Sequence of chain 1.A:
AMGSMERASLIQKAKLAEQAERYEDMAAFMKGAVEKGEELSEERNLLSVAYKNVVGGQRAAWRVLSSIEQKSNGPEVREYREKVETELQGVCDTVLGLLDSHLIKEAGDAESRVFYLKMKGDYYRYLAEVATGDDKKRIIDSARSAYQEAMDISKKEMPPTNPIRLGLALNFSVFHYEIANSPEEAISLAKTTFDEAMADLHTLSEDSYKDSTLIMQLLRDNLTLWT

Binding-site contacts:
Ligand atom C contacts residue ASN180 of chain 1.A at 3.5 Å.
Ligand atom O contacts residue LEU179 of chain 1.A at 3.5 Å.
Ligand atom CG contacts residue UPQ1 of chain 1.C at 3.8 Å.
Ligand atom CZ3 contacts residue UPQ1 of chain 1.C at 3.7 Å.
Ligand atom CD contacts residue GLU187 of chain 1.A at 3.0 Å.
Ligand atom P contacts residue TYR135 of chain 1.A at 3.8 Å.
Ligand atom CE3 contacts residue UPQ1 of chain 1.C at 3.8 Å.
Ligand atom O1P contacts residue ARG134 of chain 1.A at 2.9 Å (salt-bridge).
Ligand atom O1P contacts residue ARG61 of chain 1.A at 2.9 Å (salt-bridge).
Ligand atom N contacts residue ASN231 of chain 1.A at 2.8 Å (h-bond).
Ligand atom C contacts residue LEU179 of chain 1.A at 3.6 Å (hydrophobic).
Ligand atom CA contacts residue ASN180 of chain 1.A at 3.8 Å.
Ligand atom O3P contacts residue ARG134 of chain 1.A at 2.8 Å (salt-bridge).
Ligand atom CA contacts residue ASN231 of chain 1.A at 3.7 Å.
Ligand atom CA contacts residue ASN231 of chain 1.A at 3.5 Å.
Ligand atom CD1 contacts residue UPQ1 of chain 1.C at 3.7 Å.
Ligand atom CB contacts residue TRP235 of chain 1.A at 3.7 Å (hydrophobic).
Ligand atom CZ2 contacts residue UPQ1 of chain 1.C at 3.3 Å.
Ligand atom O3P contacts residue TYR135 of chain 1.A at 2.6 Å (h-bond).
Ligand atom CB contacts residue ASN180 of chain 1.A at 3.7 Å.
Ligand atom CB contacts residue ASN231 of chain 1.A at 3.5 Å.
Ligand atom CE2 contacts residue UPQ1 of chain 1.C at 3.5 Å.
Ligand atom N contacts residue LEU179 of chain 1.A at 3.4 Å.
Ligand atom CA contacts residue ASN180 of chain 1.A at 3.4 Å.
Ligand atom O2P contacts residue ARG61 of chain 1.A at 2.8 Å (salt-bridge).
Ligand atom O contacts residue ASN231 of chain 1.A at 2.9 Å (h-bond).
Ligand atom CD2 contacts residue UPQ1 of chain 1.C at 3.5 Å.
Ligand atom CA contacts residue LEU234 of chain 1.A at 3.8 Å (hydrophobic).
Ligand atom CB contacts residue ASN231 of chain 1.A at 3.7 Å.
Ligand atom CA contacts residue LEU179 of chain 1.A at 3.7 Å (hydrophobic).
Ligand atom CB contacts residue ASN180 of chain 1.A at 3.4 Å.
Ligand atom NE1 contacts residue UPQ1 of chain 1.C at 3.4 Å.
Ligand atom CG contacts residue GLU187 of chain 1.A at 3.4 Å.
Ligand atom N contacts residue LEU234 of chain 1.A at 3.8 Å.
Ligand atom C contacts residue ASN231 of chain 1.A at 3.8 Å.
Ligand atom O contacts residue VAL183 of chain 1.A at 3.5 Å.
Ligand atom C contacts residue ASN231 of chain 1.A at 3.6 Å.
Ligand atom P contacts residue ARG61 of chain 1.A at 3.7 Å.
Ligand atom N contacts residue ASN180 of chain 1.A at 2.8 Å (h-bond).
Ligand atom CH2 contacts residue UPQ1 of chain 1.C at 3.5 Å.

This small molecule binds to this protein.
Small molecule (SMILES): C[C@H](N)C(=O)N1CCC[C@H]1C(=O)N[C@@H](CO)C(=O)N[C@@H](COP(=O)(O)O)C(=O)N[C@@H](CC1=CN=C2C=CC=CC12)C(=O)N[C@@H](C)C=O